This small molecule binds to this protein.
Small molecule (SMILES): CC(=O)N[C@@H]1[C@@H](O)[C@H](O)[C@@H](CO)O[C@H]1O

Sequence of chain 1.C:
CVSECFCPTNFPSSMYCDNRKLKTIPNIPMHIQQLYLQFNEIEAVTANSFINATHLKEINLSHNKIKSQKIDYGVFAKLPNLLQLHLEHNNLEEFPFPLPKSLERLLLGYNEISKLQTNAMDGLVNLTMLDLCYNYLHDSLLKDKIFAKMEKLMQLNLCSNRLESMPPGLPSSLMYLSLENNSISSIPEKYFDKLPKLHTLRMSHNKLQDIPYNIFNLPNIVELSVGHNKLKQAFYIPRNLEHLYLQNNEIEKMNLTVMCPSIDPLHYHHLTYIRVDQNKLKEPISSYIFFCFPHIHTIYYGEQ

Binding-site contacts:
Ligand atom C5 contacts residue ASN240 of chain 1.C at 3.6 Å.
Ligand atom C2 contacts residue SER219 of chain 1.C at 4.3 Å.
Ligand atom O7 contacts residue SER219 of chain 1.C at 4.3 Å.
Ligand atom C1 contacts residue SER219 of chain 1.C at 3.9 Å.
Ligand atom N2 contacts residue ASN240 of chain 1.C at 2.8 Å (h-bond).
Ligand atom C7 contacts residue ASN240 of chain 1.C at 3.3 Å.
Ligand atom O7 contacts residue TYR193 of chain 1.C at 3.7 Å.
Ligand atom C3 contacts residue ASN240 of chain 1.C at 3.7 Å.
Ligand atom C8 contacts residue ASN240 of chain 1.C at 4.1 Å.
Ligand atom C4 contacts residue TYR193 of chain 1.C at 4.3 Å (hydrophobic).
Ligand atom O7 contacts residue ASN240 of chain 1.C at 3.5 Å (h-bond).
Ligand atom O5 contacts residue SER219 of chain 1.C at 3.9 Å.
Ligand atom C4 contacts residue ASN240 of chain 1.C at 4.1 Å.
Ligand atom O6 contacts residue ASN240 of chain 1.C at 4.4 Å.
Ligand atom O5 contacts residue ASN240 of chain 1.C at 2.2 Å (h-bond).
Ligand atom O6 contacts residue SER219 of chain 1.C at 3.8 Å.
Ligand atom C1 contacts residue ASN240 of chain 1.C at 1.4 Å.
Ligand atom C8 contacts residue HIS264 of chain 1.C at 3.8 Å.
Ligand atom C2 contacts residue ASN240 of chain 1.C at 2.4 Å.